The protein below binds the small molecule below.
Small molecule (SMILES): CC(=O)N[C@@H]1[C@@H](O)[C@H](O)[C@@H](CO)O[C@H]1O

Sequence of chain 1.A:
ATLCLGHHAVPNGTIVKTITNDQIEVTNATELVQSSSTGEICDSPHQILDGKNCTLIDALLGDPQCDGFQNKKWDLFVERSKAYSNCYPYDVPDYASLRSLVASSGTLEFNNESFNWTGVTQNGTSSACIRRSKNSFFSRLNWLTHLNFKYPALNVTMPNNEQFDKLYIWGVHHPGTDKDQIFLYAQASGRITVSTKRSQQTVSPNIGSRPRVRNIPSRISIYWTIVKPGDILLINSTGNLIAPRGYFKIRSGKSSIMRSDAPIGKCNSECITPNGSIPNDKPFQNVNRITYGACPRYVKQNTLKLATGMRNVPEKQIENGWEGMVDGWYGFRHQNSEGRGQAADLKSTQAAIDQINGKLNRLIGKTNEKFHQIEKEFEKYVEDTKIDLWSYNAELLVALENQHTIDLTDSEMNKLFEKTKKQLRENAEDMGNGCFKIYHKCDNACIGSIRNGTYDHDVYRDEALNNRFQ

Binding-site contacts:
Ligand atom C1 contacts residue GLN126 of chain 1.A at 4.4 Å.
Ligand atom C1 contacts residue ASN127 of chain 1.A at 1.4 Å.
Ligand atom C7 contacts residue GLN126 of chain 1.A at 4.0 Å.
Ligand atom C1 contacts residue ARG249 of chain 1.A at 4.3 Å.
Ligand atom N2 contacts residue ASN127 of chain 1.A at 2.9 Å (h-bond).
Ligand atom C2 contacts residue GLN126 of chain 1.A at 4.2 Å.
Ligand atom C4 contacts residue ASN127 of chain 1.A at 4.2 Å.
Ligand atom O5 contacts residue ASN127 of chain 1.A at 2.3 Å (h-bond).
Ligand atom C5 contacts residue ASN127 of chain 1.A at 3.6 Å.
Ligand atom C3 contacts residue ASN127 of chain 1.A at 3.7 Å.
Ligand atom C3 contacts residue GLN126 of chain 1.A at 4.2 Å.
Ligand atom C8 contacts residue GLN126 of chain 1.A at 3.5 Å.
Ligand atom N2 contacts residue GLN126 of chain 1.A at 3.3 Å (h-bond).
Ligand atom O3 contacts residue GLN126 of chain 1.A at 4.5 Å.
Ligand atom C2 contacts residue ASN127 of chain 1.A at 2.5 Å.
Ligand atom C7 contacts residue ASN127 of chain 1.A at 3.9 Å.